The small molecule below binds the protein below.
Small molecule (SMILES): O=c1[nH]cnc2c1ncn2[C@@H]1O[C@H](COP(=O)(O)O)[C@@H](O)[C@H]1O

Sequence of chain 2.A:
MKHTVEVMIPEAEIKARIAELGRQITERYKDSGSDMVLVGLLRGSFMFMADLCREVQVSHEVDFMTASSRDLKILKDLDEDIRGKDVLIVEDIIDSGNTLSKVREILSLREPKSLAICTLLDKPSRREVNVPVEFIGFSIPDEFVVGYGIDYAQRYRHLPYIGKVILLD

Binding-site contacts:
Ligand atom P contacts residue SER108 of chain 2.A at 3.8 Å.
Ligand atom C2 contacts residue ASP163 of chain 2.A at 3.8 Å.
Ligand atom P contacts residue GLY109 of chain 2.A at 3.5 Å.
Ligand atom P contacts residue ASP107 of chain 2.A at 3.7 Å.
Ligand atom O2P contacts residue LEU112 of chain 2.A at 3.1 Å (h-bond).
Ligand atom O3' contacts residue ASP104 of chain 2.A at 3.6 Å (salt-bridge).
Ligand atom O3P contacts residue ASN110 of chain 2.A at 3.0 Å (h-bond).
Ligand atom O1P contacts residue ILE106 of chain 2.A at 3.7 Å.
Ligand atom C4' contacts residue GLU103 of chain 2.A at 3.9 Å.
Ligand atom C6 contacts residue PHE156 of chain 2.A at 3.9 Å (hydrophobic).
Ligand atom N1 contacts residue VAL157 of chain 2.A at 3.9 Å.
Ligand atom C8 contacts residue ASP107 of chain 2.A at 3.0 Å.
Ligand atom N1 contacts residue PHE156 of chain 2.A at 3.2 Å.
Ligand atom O1P contacts residue ASP107 of chain 2.A at 2.8 Å (salt-bridge).
Ligand atom O6 contacts residue PHE156 of chain 2.A at 3.8 Å.
Ligand atom C6 contacts residue LYS135 of chain 2.A at 4.0 Å.
Ligand atom C3' contacts residue GLU103 of chain 2.A at 3.4 Å.
Ligand atom O6 contacts residue LYS135 of chain 2.A at 3.1 Å (salt-bridge).
Ligand atom C5' contacts residue GLU103 of chain 2.A at 3.5 Å.
Ligand atom O3P contacts residue SER108 of chain 2.A at 3.1 Å (h-bond).
Ligand atom O3P contacts residue THR111 of chain 2.A at 3.0 Å (h-bond).
Ligand atom C2' contacts residue ILE105 of chain 2.A at 4.0 Å (hydrophobic).
Ligand atom O2P contacts residue GLY109 of chain 2.A at 4.1 Å.
Ligand atom O6 contacts residue VAL157 of chain 2.A at 3.7 Å.
Ligand atom C3' contacts residue ILE105 of chain 2.A at 3.7 Å (hydrophobic).
Ligand atom N7 contacts residue ILE105 of chain 2.A at 3.8 Å.
Ligand atom C5' contacts residue ILE105 of chain 2.A at 3.2 Å (hydrophobic).
Ligand atom P contacts residue ASN110 of chain 2.A at 4.0 Å.
Ligand atom N7 contacts residue LYS135 of chain 2.A at 3.9 Å.
Ligand atom C3' contacts residue ASP104 of chain 2.A at 4.1 Å.
Ligand atom O2P contacts residue THR111 of chain 2.A at 3.7 Å.
Ligand atom C2 contacts residue PHE156 of chain 2.A at 3.7 Å (hydrophobic).
Ligand atom O3P contacts residue GLY109 of chain 2.A at 3.4 Å (h-bond).
Ligand atom O3' contacts residue GLU103 of chain 2.A at 2.8 Å (salt-bridge).
Ligand atom C8 contacts residue ILE105 of chain 2.A at 3.8 Å (hydrophobic).
Ligand atom O1P contacts residue GLY109 of chain 2.A at 2.7 Å (h-bond).
Ligand atom N7 contacts residue ASP107 of chain 2.A at 3.2 Å (salt-bridge).
Ligand atom O5' contacts residue ASP107 of chain 2.A at 3.5 Å (salt-bridge).
Ligand atom P contacts residue THR111 of chain 2.A at 4.0 Å.
Ligand atom O1P contacts residue SER108 of chain 2.A at 3.3 Å (h-bond).